Binding-site contacts:
Ligand atom C02 contacts residue ASP164 of chain 1.A at 3.3 Å.
Ligand atom C07 contacts residue ILE53 of chain 1.A at 3.7 Å (hydrophobic).
Ligand atom C30 contacts residue ALA72 of chain 1.A at 3.7 Å (hydrophobic).
Ligand atom C07 contacts residue MET99 of chain 1.A at 3.5 Å (hydrophobic).
Ligand atom C28 contacts residue ILE68 of chain 1.A at 3.7 Å (hydrophobic).
Ligand atom C25 contacts residue ALA64 of chain 1.A at 3.7 Å (hydrophobic).
Ligand atom C07 contacts residue LEU97 of chain 1.A at 3.6 Å (hydrophobic).
Ligand atom C30 contacts residue ILE68 of chain 1.A at 3.6 Å (hydrophobic).
Ligand atom S08 contacts residue LEU97 of chain 1.A at 3.4 Å (h-bond).
Ligand atom C17 contacts residue LEU56 of chain 1.A at 3.8 Å (hydrophobic).
Ligand atom N32 contacts residue LEU86 of chain 1.A at 3.5 Å.
Ligand atom O01 contacts residue LEU97 of chain 1.A at 3.4 Å.
Ligand atom C07 contacts residue LYS54 of chain 1.A at 3.3 Å.
Ligand atom C36 contacts residue PHE165 of chain 1.A at 3.5 Å (hydrophobic).
Ligand atom C27 contacts residue ILE68 of chain 1.A at 3.7 Å (hydrophobic).
Ligand atom S08 contacts residue LYS54 of chain 1.A at 3.5 Å.
Ligand atom C37 contacts residue PHE165 of chain 1.A at 3.4 Å (hydrophobic).
Ligand atom C06 contacts residue ANP1 of chain 1.E at 3.5 Å.
Ligand atom C11 contacts residue LEU97 of chain 1.A at 3.5 Å (hydrophobic).
Ligand atom C38 contacts residue CYS84 of chain 1.A at 3.4 Å (hydrophobic).
Ligand atom N32 contacts residue MET75 of chain 1.A at 3.5 Å.
Ligand atom N03 contacts residue MET99 of chain 1.A at 3.7 Å.
Ligand atom C07 contacts residue ALA52 of chain 1.A at 3.4 Å (hydrophobic).
Ligand atom N05 contacts residue MET99 of chain 1.A at 3.2 Å (h-bond).
Ligand atom C09 contacts residue ASP164 of chain 1.A at 3.2 Å.
Ligand atom N05 contacts residue ANP1 of chain 1.E at 3.4 Å (h-bond).
Ligand atom C35 contacts residue ASP164 of chain 1.A at 3.7 Å.
Ligand atom S08 contacts residue MET99 of chain 1.A at 3.7 Å.
Ligand atom O01 contacts residue LEU86 of chain 1.A at 3.7 Å.
Ligand atom C29 contacts residue ILE68 of chain 1.A at 3.4 Å (hydrophobic).
Ligand atom C24 contacts residue GLU67 of chain 1.A at 3.7 Å.
Ligand atom N03 contacts residue ASP164 of chain 1.A at 2.8 Å (salt-bridge).
Ligand atom C04 contacts residue MET99 of chain 1.A at 3.3 Å (hydrophobic).
Ligand atom C12 contacts residue LEU97 of chain 1.A at 3.6 Å (hydrophobic).
Ligand atom C06 contacts residue MET99 of chain 1.A at 3.5 Å (hydrophobic).
Ligand atom C28 contacts residue GLU71 of chain 1.A at 3.6 Å.
Ligand atom C36 contacts residue ASP164 of chain 1.A at 3.5 Å.
Ligand atom C38 contacts residue PHE165 of chain 1.A at 3.5 Å (hydrophobic).
Ligand atom C37 contacts residue ASP164 of chain 1.A at 3.6 Å.
Ligand atom C26 contacts residue GLU67 of chain 1.A at 3.7 Å.

Sequence of chain 1.A:
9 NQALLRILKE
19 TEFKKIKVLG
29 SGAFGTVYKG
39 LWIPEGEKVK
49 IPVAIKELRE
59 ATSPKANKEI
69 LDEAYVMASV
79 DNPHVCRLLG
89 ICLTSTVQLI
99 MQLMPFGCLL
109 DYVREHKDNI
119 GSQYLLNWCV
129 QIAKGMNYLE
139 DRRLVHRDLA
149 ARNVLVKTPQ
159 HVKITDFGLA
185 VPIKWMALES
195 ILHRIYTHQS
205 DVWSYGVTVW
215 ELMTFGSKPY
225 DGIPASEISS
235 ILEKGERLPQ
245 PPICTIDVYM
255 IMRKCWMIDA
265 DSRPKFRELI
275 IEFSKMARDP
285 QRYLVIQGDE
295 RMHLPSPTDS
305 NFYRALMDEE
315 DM

This small molecule binds to this protein.
Small molecule (SMILES): CN1CCC(c2ccc(-c3ccc4ncn([C@@H](C(=O)Nc5nccs5)c5ccccc5)c(=O)c4c3F)cc2)CC1